The small molecule below binds the protein below.
Small molecule (SMILES): NC(=[NH2+])NCCC[C@H](N)C(=O)O

Binding-site contacts:
Ligand atom C contacts residue GLN181 of chain 2.A at 4.2 Å.
Ligand atom CZ contacts residue HEM1 of chain 2.E at 3.7 Å.
Ligand atom OXT contacts residue GLN181 of chain 2.A at 3.5 Å (h-bond).
Ligand atom CG contacts residue GLU295 of chain 2.A at 4.0 Å.
Ligand atom CD contacts residue PRO268 of chain 2.A at 4.2 Å (hydrophobic).
Ligand atom N contacts residue GLU295 of chain 2.A at 3.0 Å (salt-bridge).
Ligand atom OXT contacts residue TYR265 of chain 2.A at 3.5 Å (h-bond).
Ligand atom CZ contacts residue PRO268 of chain 2.A at 3.6 Å (hydrophobic).
Ligand atom O contacts residue TYR291 of chain 2.A at 3.5 Å.
Ligand atom O contacts residue ASP300 of chain 2.A at 2.8 Å (salt-bridge).
Ligand atom CZ contacts residue TRP290 of chain 2.A at 4.2 Å (hydrophobic).
Ligand atom NE contacts residue HEM1 of chain 2.E at 4.0 Å.
Ligand atom NH2 contacts residue GLU295 of chain 2.A at 2.7 Å (salt-bridge).
Ligand atom NH2 contacts residue TYR291 of chain 2.A at 4.0 Å.
Ligand atom NH1 contacts residue HEM1 of chain 2.E at 3.6 Å (h-bond).
Ligand atom NH2 contacts residue TRP290 of chain 2.A at 3.1 Å (h-bond).
Ligand atom NH1 contacts residue PRO268 of chain 2.A at 4.0 Å.
Ligand atom CA contacts residue GLU295 of chain 2.A at 3.6 Å.
Ligand atom CG contacts residue GLN181 of chain 2.A at 4.2 Å.
Ligand atom NH2 contacts residue PRO268 of chain 2.A at 3.9 Å.
Ligand atom N contacts residue HEM1 of chain 2.E at 3.3 Å (h-bond).
Ligand atom C contacts residue ASP300 of chain 2.A at 3.6 Å.
Ligand atom CZ contacts residue GLU295 of chain 2.A at 3.5 Å.
Ligand atom OXT contacts residue ASP300 of chain 2.A at 3.6 Å.
Ligand atom C contacts residue GLU295 of chain 2.A at 4.2 Å.
Ligand atom OXT contacts residue TRP264 of chain 2.A at 4.3 Å.
Ligand atom OXT contacts residue TYR291 of chain 2.A at 2.8 Å (h-bond).
Ligand atom CB contacts residue GLN181 of chain 2.A at 4.0 Å.
Ligand atom CD contacts residue VAL270 of chain 2.A at 4.0 Å (hydrophobic).
Ligand atom NH2 contacts residue HEM1 of chain 2.E at 3.4 Å.
Ligand atom C contacts residue TYR291 of chain 2.A at 3.5 Å (hydrophobic).
Ligand atom O contacts residue GLU295 of chain 2.A at 3.6 Å.
Ligand atom CB contacts residue TYR291 of chain 2.A at 4.0 Å (hydrophobic).
Ligand atom CD contacts residue GLU295 of chain 2.A at 3.7 Å.
Ligand atom CB contacts residue GLU295 of chain 2.A at 3.2 Å.
Ligand atom NE contacts residue GLU295 of chain 2.A at 2.8 Å (salt-bridge).
Ligand atom CA contacts residue GLN181 of chain 2.A at 4.2 Å.
Ligand atom NE contacts residue PRO268 of chain 2.A at 3.7 Å.
Ligand atom CD contacts residue HEM1 of chain 2.E at 3.9 Å.
Ligand atom CB contacts residue PRO268 of chain 2.A at 4.0 Å (hydrophobic).

Sequence of chain 2.A:
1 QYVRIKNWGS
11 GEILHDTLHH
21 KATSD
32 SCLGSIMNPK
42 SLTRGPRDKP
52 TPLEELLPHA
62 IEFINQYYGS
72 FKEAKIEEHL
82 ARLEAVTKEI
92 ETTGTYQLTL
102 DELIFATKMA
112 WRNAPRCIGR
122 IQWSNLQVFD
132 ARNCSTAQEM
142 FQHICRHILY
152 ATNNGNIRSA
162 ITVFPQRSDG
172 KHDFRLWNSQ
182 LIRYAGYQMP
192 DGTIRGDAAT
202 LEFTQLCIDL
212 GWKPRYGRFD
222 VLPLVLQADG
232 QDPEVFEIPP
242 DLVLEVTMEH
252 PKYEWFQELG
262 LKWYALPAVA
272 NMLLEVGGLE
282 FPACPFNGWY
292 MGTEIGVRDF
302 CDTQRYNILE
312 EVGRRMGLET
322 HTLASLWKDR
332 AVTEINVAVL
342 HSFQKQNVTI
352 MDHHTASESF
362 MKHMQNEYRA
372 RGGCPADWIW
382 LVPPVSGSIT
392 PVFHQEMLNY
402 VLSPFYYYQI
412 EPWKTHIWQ